Sequence of chain 1.B:
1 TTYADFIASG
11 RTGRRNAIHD

Binding-site contacts:
Ligand atom C1 contacts residue ARG14 of chain 1.B at 3.9 Å.
Ligand atom C1 contacts residue ASN16 of chain 1.B at 3.0 Å.
Ligand atom O1 contacts residue ASN16 of chain 1.B at 3.5 Å (h-bond).
Ligand atom C4 contacts residue GLU171 of chain 1.A at 4.5 Å.
Ligand atom C2 contacts residue ASN16 of chain 1.B at 3.3 Å.
Ligand atom C2 contacts residue THR52 of chain 1.A at 4.0 Å.
Ligand atom O1 contacts residue THR52 of chain 1.A at 3.3 Å (h-bond).
Ligand atom O1 contacts residue GLY53 of chain 1.A at 3.6 Å.
Ligand atom C4 contacts residue ARG15 of chain 1.B at 3.5 Å.
Ligand atom C2 contacts residue GLY53 of chain 1.A at 4.5 Å.
Ligand atom O2 contacts residue GLY53 of chain 1.A at 3.7 Å.
Ligand atom C4 contacts residue LYS169 of chain 1.A at 4.0 Å.
Ligand atom C1 contacts residue ARG15 of chain 1.B at 3.8 Å.
Ligand atom O2 contacts residue THR52 of chain 1.A at 2.9 Å (h-bond).
Ligand atom C3 contacts residue THR52 of chain 1.A at 3.5 Å.
Ligand atom C2 contacts residue ARG15 of chain 1.B at 4.4 Å.

Sequence of chain 1.A:
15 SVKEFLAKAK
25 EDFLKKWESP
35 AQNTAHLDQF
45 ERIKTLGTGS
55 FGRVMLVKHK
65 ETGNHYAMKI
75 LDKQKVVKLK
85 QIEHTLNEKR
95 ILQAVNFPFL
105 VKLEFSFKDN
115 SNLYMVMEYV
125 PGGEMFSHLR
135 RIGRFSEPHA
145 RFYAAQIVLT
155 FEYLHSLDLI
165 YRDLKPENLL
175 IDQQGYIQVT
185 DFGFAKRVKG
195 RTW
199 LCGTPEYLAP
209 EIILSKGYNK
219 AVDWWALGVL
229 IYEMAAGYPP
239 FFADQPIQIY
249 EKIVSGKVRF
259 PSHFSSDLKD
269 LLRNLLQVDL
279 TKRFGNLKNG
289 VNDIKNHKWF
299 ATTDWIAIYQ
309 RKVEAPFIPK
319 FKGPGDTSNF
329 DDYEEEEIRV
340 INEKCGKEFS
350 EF

This protein binds this small molecule.
Small molecule (SMILES): C[C@H](O)[C@H](C)O